Binding-site contacts:
Ligand atom C27 contacts residue ASN100 of chain 1.O at 3.7 Å.
Ligand atom C32 contacts residue PHE394 of chain 1.O at 3.6 Å (hydrophobic).
Ligand atom C18 contacts residue TRP397 of chain 1.O at 3.7 Å (hydrophobic).
Ligand atom O6 contacts residue THR178 of chain 1.O at 2.9 Å (h-bond).
Ligand atom C2 contacts residue ASN258 of chain 1.P at 3.5 Å.
Ligand atom C49 contacts residue ASN258 of chain 1.P at 3.3 Å.
Ligand atom N1 contacts residue ASN258 of chain 1.P at 3.6 Å (h-bond).
Ligand atom C7 contacts residue PHE394 of chain 1.O at 3.4 Å (hydrophobic).
Ligand atom C33 contacts residue ASN258 of chain 1.P at 3.3 Å.
Ligand atom C35 contacts residue MET313 of chain 1.P at 3.4 Å (hydrophobic).
Ligand atom C23 contacts residue TRP397 of chain 1.O at 3.5 Å (hydrophobic).
Ligand atom C49 contacts residue THR257 of chain 1.P at 3.6 Å.
Ligand atom O5 contacts residue THR257 of chain 1.P at 3.4 Å.
Ligand atom O2 contacts residue VAL179 of chain 1.O at 2.9 Å (h-bond).
Ligand atom O7 contacts residue TRP397 of chain 1.O at 3.3 Å.
Ligand atom C16 contacts residue THR257 of chain 1.P at 3.6 Å.
Ligand atom O1 contacts residue THR178 of chain 1.O at 3.5 Å (h-bond).
Ligand atom O2 contacts residue VAL180 of chain 1.O at 3.7 Å.
Ligand atom O8 contacts residue PRO261 of chain 1.P at 3.8 Å.
Ligand atom C9 contacts residue VAL180 of chain 1.O at 3.8 Å (hydrophobic).
Ligand atom CL1 contacts residue CYS347 of chain 1.P at 3.3 Å.
Ligand atom C8 contacts residue VAL180 of chain 1.O at 3.6 Å (hydrophobic).
Ligand atom O4 contacts residue ASN99 of chain 1.O at 3.2 Å (h-bond).
Ligand atom C21 contacts residue ASN100 of chain 1.O at 3.7 Å.
Ligand atom C33 contacts residue THR257 of chain 1.P at 3.5 Å.
Ligand atom C34 contacts residue ASN258 of chain 1.P at 3.3 Å.
Ligand atom C19 contacts residue TRP397 of chain 1.O at 3.6 Å (hydrophobic).
Ligand atom C19 contacts residue VAL180 of chain 1.O at 3.6 Å (hydrophobic).
Ligand atom C20 contacts residue ASN100 of chain 1.O at 3.7 Å.
Ligand atom C34 contacts residue THR257 of chain 1.P at 3.5 Å.
Ligand atom O8 contacts residue PHE394 of chain 1.O at 3.8 Å.
Ligand atom C20 contacts residue ASN99 of chain 1.O at 3.2 Å.
Ligand atom C22 contacts residue ASN100 of chain 1.O at 3.7 Å.
Ligand atom C3 contacts residue ASN258 of chain 1.P at 3.8 Å.
Ligand atom O2 contacts residue THR178 of chain 1.O at 3.3 Å.
Ligand atom C9 contacts residue PHE394 of chain 1.O at 3.3 Å (hydrophobic).
Ligand atom O7 contacts residue ASN100 of chain 1.O at 3.5 Å.
Ligand atom C23 contacts residue ASN100 of chain 1.O at 3.6 Å.
Ligand atom C19 contacts residue PHE394 of chain 1.O at 3.5 Å (hydrophobic).
Ligand atom C33 contacts residue PHE394 of chain 1.O at 3.7 Å (hydrophobic).

Sequence of chain 1.P:
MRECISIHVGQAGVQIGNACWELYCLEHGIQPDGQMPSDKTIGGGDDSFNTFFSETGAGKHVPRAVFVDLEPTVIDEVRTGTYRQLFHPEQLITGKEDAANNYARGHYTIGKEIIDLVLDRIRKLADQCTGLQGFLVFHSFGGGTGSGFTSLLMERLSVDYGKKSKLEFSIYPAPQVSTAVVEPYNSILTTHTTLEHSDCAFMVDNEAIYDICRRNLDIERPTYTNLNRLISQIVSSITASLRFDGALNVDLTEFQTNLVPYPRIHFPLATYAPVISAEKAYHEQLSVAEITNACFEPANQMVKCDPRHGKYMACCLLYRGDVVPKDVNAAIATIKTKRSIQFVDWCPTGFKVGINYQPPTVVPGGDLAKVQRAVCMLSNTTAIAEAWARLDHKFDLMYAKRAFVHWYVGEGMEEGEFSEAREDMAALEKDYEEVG

Sequence of chain 1.O:
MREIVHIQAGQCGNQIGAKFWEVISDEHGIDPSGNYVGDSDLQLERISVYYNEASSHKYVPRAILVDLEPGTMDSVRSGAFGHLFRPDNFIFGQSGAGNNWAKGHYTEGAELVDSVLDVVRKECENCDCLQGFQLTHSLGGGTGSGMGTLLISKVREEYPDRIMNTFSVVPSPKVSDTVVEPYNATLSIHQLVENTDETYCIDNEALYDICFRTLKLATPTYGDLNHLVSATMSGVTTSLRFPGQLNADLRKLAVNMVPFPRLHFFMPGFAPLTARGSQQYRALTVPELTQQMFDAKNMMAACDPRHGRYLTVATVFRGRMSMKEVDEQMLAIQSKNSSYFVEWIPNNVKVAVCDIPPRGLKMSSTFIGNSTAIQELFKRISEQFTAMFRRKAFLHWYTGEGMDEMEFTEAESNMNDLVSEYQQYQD

The protein below binds the small molecule below.
Small molecule (SMILES): COc1ccc(C[C@@H]2NC(=O)/C=C/C[C@@H]([C@H](C)[C@H]3O[C@@H]3c3ccccc3)OC(=O)[C@H](CC(C)C)OC(=O)[C@H](C)CNC2=O)cc1Cl